A small-molecule ligand and the protein it binds are described below.
Small molecule (SMILES): Nc1ncnc2c1ncn2[C@@H]1O[C@H](COP(=O)(O)O)[C@@H](O)[C@H]1OP(=O)(O)O

Binding-site contacts:
Ligand atom O4' contacts residue GLY203 of chain 1.A at 4.0 Å.
Ligand atom O2' contacts residue SER234 of chain 1.A at 3.0 Å (h-bond).
Ligand atom P2 contacts residue LYS116 of chain 1.A at 3.7 Å.
Ligand atom O1P contacts residue LYS244 of chain 1.A at 3.5 Å (salt-bridge).
Ligand atom N6 contacts residue MET277 of chain 1.A at 4.0 Å.
Ligand atom C4 contacts residue TYR246 of chain 1.A at 3.9 Å (hydrophobic).
Ligand atom O4P contacts residue LYS116 of chain 1.A at 2.7 Å (salt-bridge).
Ligand atom O5P contacts residue LYS116 of chain 1.A at 3.9 Å.
Ligand atom O3' contacts residue PRO205 of chain 1.A at 3.0 Å (h-bond).
Ligand atom O4' contacts residue THR170 of chain 1.A at 3.7 Å.
Ligand atom N9 contacts residue TYR246 of chain 1.A at 4.0 Å.
Ligand atom O3P contacts residue SER234 of chain 1.A at 2.9 Å (h-bond).
Ligand atom N1 contacts residue MET277 of chain 1.A at 3.7 Å.
Ligand atom C4' contacts residue GLY203 of chain 1.A at 3.5 Å.
Ligand atom N9 contacts residue LEU274 of chain 1.A at 3.9 Å.
Ligand atom O5' contacts residue LEU274 of chain 1.A at 4.0 Å.
Ligand atom O1P contacts residue TYR246 of chain 1.A at 2.8 Å (h-bond).
Ligand atom O3' contacts residue GLY203 of chain 1.A at 4.0 Å.
Ligand atom O6P contacts residue LYS116 of chain 1.A at 4.0 Å.
Ligand atom P1 contacts residue SER234 of chain 1.A at 3.6 Å.
Ligand atom O3' contacts residue VAL204 of chain 1.A at 2.8 Å.
Ligand atom C5' contacts residue LEU274 of chain 1.A at 3.9 Å (hydrophobic).
Ligand atom C3' contacts residue VAL204 of chain 1.A at 3.8 Å (hydrophobic).
Ligand atom C3' contacts residue SER234 of chain 1.A at 3.9 Å.
Ligand atom N3 contacts residue TYR246 of chain 1.A at 3.6 Å.
Ligand atom P1 contacts residue ARG235 of chain 1.A at 3.7 Å.
Ligand atom O2' contacts residue TYR246 of chain 1.A at 3.5 Å.
Ligand atom N7 contacts residue LEU274 of chain 1.A at 3.8 Å.
Ligand atom P1 contacts residue TYR246 of chain 1.A at 3.9 Å.
Ligand atom O3' contacts residue SER234 of chain 1.A at 3.0 Å (h-bond).
Ligand atom N1 contacts residue GLN248 of chain 1.A at 3.6 Å.
Ligand atom C2 contacts residue GLN248 of chain 1.A at 3.3 Å.
Ligand atom C3' contacts residue PRO205 of chain 1.A at 3.7 Å (hydrophobic).
Ligand atom O2P contacts residue ARG235 of chain 1.A at 2.9 Å (salt-bridge).
Ligand atom C2 contacts residue TYR246 of chain 1.A at 3.8 Å (hydrophobic).
Ligand atom O3P contacts residue LYS244 of chain 1.A at 3.3 Å (salt-bridge).
Ligand atom C8 contacts residue LEU274 of chain 1.A at 3.5 Å (hydrophobic).
Ligand atom O3P contacts residue ARG235 of chain 1.A at 2.8 Å (salt-bridge).
Ligand atom O5P contacts residue LEU274 of chain 1.A at 3.7 Å.
Ligand atom N6 contacts residue GLY276 of chain 1.A at 3.5 Å (h-bond).

Sequence of chain 1.A:
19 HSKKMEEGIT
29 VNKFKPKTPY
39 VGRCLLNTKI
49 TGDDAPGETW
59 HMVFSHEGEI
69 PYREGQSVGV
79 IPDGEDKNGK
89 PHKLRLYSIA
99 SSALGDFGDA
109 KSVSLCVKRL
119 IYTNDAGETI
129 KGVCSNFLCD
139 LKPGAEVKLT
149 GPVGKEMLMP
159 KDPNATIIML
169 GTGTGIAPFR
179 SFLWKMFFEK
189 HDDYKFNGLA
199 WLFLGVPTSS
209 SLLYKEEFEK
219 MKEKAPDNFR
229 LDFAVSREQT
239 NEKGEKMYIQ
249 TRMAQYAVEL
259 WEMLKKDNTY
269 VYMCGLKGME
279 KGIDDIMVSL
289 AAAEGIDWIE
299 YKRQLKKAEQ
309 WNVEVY